This protein binds this small molecule.
Small molecule (SMILES): CSc1ccc(CNC(=O)[C@H]2CCCN(c3ncnc4nn(-c5ccc(C)cc5)cc34)C2)cc1

Binding-site contacts:
Ligand atom C22 contacts residue TYR188 of chain 1.B at 3.8 Å (hydrophobic).
Ligand atom S01 contacts residue ILE378 of chain 1.B at 4.0 Å.
Ligand atom C20 contacts residue LYS189 of chain 1.B at 3.9 Å.
Ligand atom C34 contacts residue VAL350 of chain 1.B at 2.8 Å (hydrophobic).
Ligand atom C27 contacts residue ILE309 of chain 1.B at 3.7 Å (hydrophobic).
Ligand atom C24 contacts residue PRO307 of chain 1.B at 3.9 Å (hydrophobic).
Ligand atom C18 contacts residue PRO307 of chain 1.B at 3.2 Å (hydrophobic).
Ligand atom C34 contacts residue ILE378 of chain 1.B at 3.5 Å (hydrophobic).
Ligand atom C30 contacts residue HIS191 of chain 1.B at 3.1 Å.
Ligand atom C29 contacts residue VAL242 of chain 1.B at 3.6 Å (hydrophobic).
Ligand atom C17 contacts residue TYR188 of chain 1.B at 3.5 Å (hydrophobic).
Ligand atom C25 contacts residue ILE309 of chain 1.B at 3.8 Å (hydrophobic).
Ligand atom C29 contacts residue ILE309 of chain 1.B at 3.8 Å (hydrophobic).
Ligand atom C19 contacts residue TYR188 of chain 1.B at 3.2 Å (hydrophobic).
Ligand atom N05 contacts residue GLY185 of chain 1.B at 3.1 Å.
Ligand atom N08 contacts residue GLY185 of chain 1.B at 3.5 Å (h-bond).
Ligand atom C34 contacts residue ALA379 of chain 1.B at 3.2 Å (hydrophobic).
Ligand atom N07 contacts residue ALA379 of chain 1.B at 3.9 Å.
Ligand atom C30 contacts residue ILE351 of chain 1.B at 3.7 Å (hydrophobic).
Ligand atom N06 contacts residue TYR188 of chain 1.B at 3.5 Å.
Ligand atom C26 contacts residue ALA379 of chain 1.B at 3.9 Å (hydrophobic).
Ligand atom C20 contacts residue GLY185 of chain 1.B at 2.9 Å.
Ligand atom C32 contacts residue ARG349 of chain 1.B at 3.3 Å.
Ligand atom C31 contacts residue HIS191 of chain 1.B at 3.6 Å.
Ligand atom C23 contacts residue ILE309 of chain 1.B at 3.7 Å (hydrophobic).
Ligand atom N07 contacts residue TYR188 of chain 1.B at 3.4 Å (h-bond).
Ligand atom C26 contacts residue TYR188 of chain 1.B at 3.1 Å (hydrophobic).
Ligand atom C28 contacts residue ARG349 of chain 1.B at 3.2 Å.
Ligand atom C18 contacts residue GLN305 of chain 1.B at 3.8 Å.
Ligand atom C33 contacts residue HIS191 of chain 1.B at 3.7 Å.
Ligand atom C21 contacts residue PRO307 of chain 1.B at 3.3 Å (hydrophobic).
Ligand atom N04 contacts residue GLN305 of chain 1.B at 3.8 Å.
Ligand atom N08 contacts residue LYS189 of chain 1.B at 3.1 Å (salt-bridge).
Ligand atom C34 contacts residue ARG349 of chain 1.B at 3.6 Å.
Ligand atom S01 contacts residue ARG349 of chain 1.B at 3.5 Å.
Ligand atom C16 contacts residue TYR188 of chain 1.B at 3.3 Å (hydrophobic).
Ligand atom C13 contacts residue TYR188 of chain 1.B at 3.5 Å (hydrophobic).
Ligand atom C23 contacts residue PRO307 of chain 1.B at 3.7 Å (hydrophobic).
Ligand atom C33 contacts residue ILE351 of chain 1.B at 3.7 Å (hydrophobic).
Ligand atom C31 contacts residue ILE351 of chain 1.B at 3.9 Å (hydrophobic).

Sequence of chain 1.B:
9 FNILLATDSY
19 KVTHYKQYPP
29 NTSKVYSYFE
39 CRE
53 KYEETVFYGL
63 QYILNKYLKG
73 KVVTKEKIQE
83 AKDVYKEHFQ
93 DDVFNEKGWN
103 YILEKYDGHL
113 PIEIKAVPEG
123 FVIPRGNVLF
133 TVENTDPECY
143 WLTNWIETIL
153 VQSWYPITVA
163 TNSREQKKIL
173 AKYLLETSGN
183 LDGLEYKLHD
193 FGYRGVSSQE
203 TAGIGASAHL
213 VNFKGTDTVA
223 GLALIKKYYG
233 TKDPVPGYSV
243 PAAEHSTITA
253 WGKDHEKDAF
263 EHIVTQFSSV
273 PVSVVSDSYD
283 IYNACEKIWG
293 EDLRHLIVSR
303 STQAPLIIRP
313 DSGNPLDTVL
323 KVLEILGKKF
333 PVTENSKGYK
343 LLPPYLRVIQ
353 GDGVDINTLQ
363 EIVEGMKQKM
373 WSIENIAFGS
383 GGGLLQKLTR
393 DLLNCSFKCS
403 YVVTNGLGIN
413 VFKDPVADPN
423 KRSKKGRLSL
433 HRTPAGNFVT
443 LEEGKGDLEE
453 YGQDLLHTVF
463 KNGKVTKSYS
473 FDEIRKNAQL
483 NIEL